Sequence of chain 1.H:
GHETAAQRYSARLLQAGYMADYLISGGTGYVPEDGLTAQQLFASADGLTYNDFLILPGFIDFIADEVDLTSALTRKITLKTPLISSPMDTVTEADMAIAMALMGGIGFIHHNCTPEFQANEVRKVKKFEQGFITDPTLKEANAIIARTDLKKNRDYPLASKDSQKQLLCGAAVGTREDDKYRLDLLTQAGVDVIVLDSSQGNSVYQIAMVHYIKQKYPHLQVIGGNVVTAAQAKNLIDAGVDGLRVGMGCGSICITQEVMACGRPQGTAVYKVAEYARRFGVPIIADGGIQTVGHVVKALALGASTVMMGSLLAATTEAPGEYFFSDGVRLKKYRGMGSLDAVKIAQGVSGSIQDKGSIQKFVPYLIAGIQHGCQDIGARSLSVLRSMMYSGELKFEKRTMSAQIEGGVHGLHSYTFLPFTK

Binding-site contacts:
Ligand atom O2' contacts residue ASP439 of chain 1.H at 2.8 Å (salt-bridge).
Ligand atom C4 contacts residue NAD1 of chain 1.NA at 3.5 Å.
Ligand atom C3' contacts residue SER143 of chain 1.H at 3.4 Å.
Ligand atom O6 contacts residue GLY517 of chain 1.H at 3.5 Å.
Ligand atom C5' contacts residue TYR486 of chain 1.H at 3.6 Å (hydrophobic).
Ligand atom O2' contacts residue ARG397 of chain 1.H at 3.0 Å (salt-bridge).
Ligand atom C3' contacts residue ASP439 of chain 1.H at 3.3 Å.
Ligand atom O4' contacts residue ILE405 of chain 1.H at 3.6 Å.
Ligand atom C2 contacts residue GLN516 of chain 1.H at 3.7 Å.
Ligand atom C2' contacts residue ARG397 of chain 1.H at 3.6 Å.
Ligand atom C2' contacts residue ASP439 of chain 1.H at 3.6 Å.
Ligand atom O6 contacts residue GLY490 of chain 1.H at 2.8 Å (h-bond).
Ligand atom O6 contacts residue MET489 of chain 1.H at 3.4 Å (h-bond).
Ligand atom N7 contacts residue MET489 of chain 1.H at 3.0 Å (h-bond).
Ligand atom O3' contacts residue ASP439 of chain 1.H at 2.5 Å (salt-bridge).
Ligand atom O5' contacts residue GLY440 of chain 1.H at 3.3 Å.
Ligand atom C2 contacts residue NAD1 of chain 1.NA at 3.3 Å.
Ligand atom O2P contacts residue GLY462 of chain 1.H at 2.8 Å (h-bond).
Ligand atom P contacts residue SER404 of chain 1.H at 3.5 Å.
Ligand atom C4 contacts residue ILE405 of chain 1.H at 3.6 Å (hydrophobic).
Ligand atom O3P contacts residue SER404 of chain 1.H at 3.0 Å (h-bond).
Ligand atom O3P contacts residue GLY441 of chain 1.H at 2.9 Å (h-bond).
Ligand atom C5 contacts residue ILE405 of chain 1.H at 3.6 Å (hydrophobic).
Ligand atom N3 contacts residue CYS406 of chain 1.H at 3.7 Å.
Ligand atom N3 contacts residue NAD1 of chain 1.NA at 3.2 Å.
Ligand atom C8 contacts residue MET145 of chain 1.H at 3.5 Å (hydrophobic).
Ligand atom O6 contacts residue GLY488 of chain 1.H at 3.6 Å.
Ligand atom P contacts residue TYR486 of chain 1.H at 3.6 Å.
Ligand atom N1 contacts residue GLN516 of chain 1.H at 2.9 Å (h-bond).
Ligand atom O2P contacts residue SER463 of chain 1.H at 2.9 Å (h-bond).
Ligand atom C4' contacts residue ASP439 of chain 1.H at 3.5 Å.
Ligand atom O1P contacts residue SER463 of chain 1.H at 3.3 Å (h-bond).
Ligand atom O3' contacts residue SER143 of chain 1.H at 2.6 Å (h-bond).
Ligand atom O1P contacts residue TYR486 of chain 1.H at 2.6 Å (h-bond).
Ligand atom O5' contacts residue GLY403 of chain 1.H at 3.3 Å.
Ligand atom C8 contacts residue ILE405 of chain 1.H at 3.7 Å (hydrophobic).
Ligand atom N9 contacts residue ILE405 of chain 1.H at 3.6 Å.
Ligand atom C2 contacts residue CYS406 of chain 1.H at 3.2 Å (hydrophobic).
Ligand atom O3P contacts residue GLY403 of chain 1.H at 3.3 Å.
Ligand atom O1P contacts residue SER404 of chain 1.H at 2.6 Å (h-bond).

This small molecule binds to this protein.
Small molecule (SMILES): O=c1[nH]cnc2c1ncn2[C@@H]1O[C@H](COP(=O)(O)O)[C@@H](O)[C@H]1O